The small molecule below binds the protein below.
Small molecule (SMILES): COCCN(C)C(=O)c1cnn(C)c1C(=O)Nc1ccn2cc(-c3ccccc3)nc2c1

Binding-site contacts:
Ligand atom O20 contacts residue PHE283 of chain 1.D at 3.6 Å.
Ligand atom C9 contacts residue GLN280 of chain 1.D at 3.3 Å.
Ligand atom C29 contacts residue ASP228 of chain 1.D at 3.8 Å.
Ligand atom C21 contacts residue MET267 of chain 1.D at 3.7 Å (hydrophobic).
Ligand atom N10 contacts residue ILE246 of chain 1.D at 3.5 Å.
Ligand atom C16 contacts residue MET267 of chain 1.D at 3.3 Å (hydrophobic).
Ligand atom C3 contacts residue MET267 of chain 1.D at 3.7 Å (hydrophobic).
Ligand atom C22 contacts residue ILE246 of chain 1.D at 3.6 Å (hydrophobic).
Ligand atom C32 contacts residue PRO266 of chain 1.D at 3.7 Å (hydrophobic).
Ligand atom N15 contacts residue PHE283 of chain 1.D at 3.6 Å.
Ligand atom C9 contacts residue TYR247 of chain 1.D at 3.4 Å (hydrophobic).
Ligand atom C32 contacts residue GLU275 of chain 1.D at 3.5 Å.
Ligand atom O19 contacts residue GLN280 of chain 1.D at 2.9 Å (h-bond).
Ligand atom C8 contacts residue MET267 of chain 1.D at 3.7 Å (hydrophobic).
Ligand atom C17 contacts residue MET267 of chain 1.D at 3.6 Å (hydrophobic).
Ligand atom C27 contacts residue GLY279 of chain 1.D at 3.7 Å.
Ligand atom C32 contacts residue LYS272 of chain 1.D at 3.8 Å.
Ligand atom N10 contacts residue PHE283 of chain 1.D at 3.5 Å.
Ligand atom C17 contacts residue PHE283 of chain 1.D at 3.5 Å (hydrophobic).
Ligand atom C9 contacts residue PHE250 of chain 1.D at 3.7 Å (hydrophobic).
Ligand atom C26 contacts residue TYR247 of chain 1.D at 3.8 Å (hydrophobic).
Ligand atom C21 contacts residue GLY279 of chain 1.D at 3.4 Å.
Ligand atom C8 contacts residue TYR247 of chain 1.D at 3.5 Å (hydrophobic).
Ligand atom C31 contacts residue LYS272 of chain 1.D at 3.6 Å.
Ligand atom C14 contacts residue PHE283 of chain 1.D at 3.7 Å (hydrophobic).
Ligand atom C26 contacts residue MET267 of chain 1.D at 3.7 Å (hydrophobic).
Ligand atom C3 contacts residue TYR247 of chain 1.D at 3.1 Å (hydrophobic).
Ligand atom C30 contacts residue PRO266 of chain 1.D at 3.7 Å (hydrophobic).
Ligand atom N11 contacts residue ILE246 of chain 1.D at 3.6 Å.
Ligand atom N6 contacts residue MET267 of chain 1.D at 3.5 Å (h-bond).
Ligand atom N4 contacts residue TYR247 of chain 1.D at 2.4 Å (h-bond).
Ligand atom C31 contacts residue GLU275 of chain 1.D at 3.7 Å.
Ligand atom C22 contacts residue VAL232 of chain 1.D at 3.8 Å (hydrophobic).
Ligand atom C24 contacts residue PHE250 of chain 1.D at 3.6 Å (hydrophobic).
Ligand atom C8 contacts residue GLY279 of chain 1.D at 3.4 Å.
Ligand atom C12 contacts residue LEU229 of chain 1.D at 3.7 Å (hydrophobic).
Ligand atom C1 contacts residue PHE283 of chain 1.D at 3.7 Å (hydrophobic).
Ligand atom C13 contacts residue MET267 of chain 1.D at 3.5 Å (hydrophobic).
Ligand atom N18 contacts residue PHE250 of chain 1.D at 3.7 Å.
Ligand atom C2 contacts residue PHE283 of chain 1.D at 3.5 Å (hydrophobic).

Sequence of chain 1.D:
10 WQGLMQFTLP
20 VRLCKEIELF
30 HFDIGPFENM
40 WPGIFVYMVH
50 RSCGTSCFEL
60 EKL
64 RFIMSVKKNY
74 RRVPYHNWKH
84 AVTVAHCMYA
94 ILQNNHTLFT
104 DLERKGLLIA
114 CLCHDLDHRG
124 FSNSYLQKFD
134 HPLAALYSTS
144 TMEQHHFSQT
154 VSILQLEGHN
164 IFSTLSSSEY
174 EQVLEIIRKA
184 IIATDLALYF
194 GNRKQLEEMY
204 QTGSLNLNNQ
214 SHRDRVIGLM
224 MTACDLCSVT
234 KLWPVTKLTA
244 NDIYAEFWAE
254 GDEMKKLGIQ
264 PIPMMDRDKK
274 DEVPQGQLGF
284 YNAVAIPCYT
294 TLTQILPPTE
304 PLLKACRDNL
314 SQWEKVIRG